Sequence of chain 10.D:
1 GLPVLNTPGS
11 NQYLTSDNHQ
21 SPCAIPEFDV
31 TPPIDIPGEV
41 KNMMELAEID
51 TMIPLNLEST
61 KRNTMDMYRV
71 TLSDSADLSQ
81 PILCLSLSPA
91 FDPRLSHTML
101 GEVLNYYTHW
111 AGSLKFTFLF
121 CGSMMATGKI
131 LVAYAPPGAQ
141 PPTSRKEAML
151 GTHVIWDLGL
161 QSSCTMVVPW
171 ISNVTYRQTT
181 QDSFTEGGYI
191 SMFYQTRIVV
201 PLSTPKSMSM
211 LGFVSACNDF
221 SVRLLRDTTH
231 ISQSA

A small-molecule ligand and the protein it binds are described below.
Small molecule (SMILES): Cc1cc(CCCCCCCOc2ccc(C3=NCCO3)cc2)on1

Sequence of chain 9.D:
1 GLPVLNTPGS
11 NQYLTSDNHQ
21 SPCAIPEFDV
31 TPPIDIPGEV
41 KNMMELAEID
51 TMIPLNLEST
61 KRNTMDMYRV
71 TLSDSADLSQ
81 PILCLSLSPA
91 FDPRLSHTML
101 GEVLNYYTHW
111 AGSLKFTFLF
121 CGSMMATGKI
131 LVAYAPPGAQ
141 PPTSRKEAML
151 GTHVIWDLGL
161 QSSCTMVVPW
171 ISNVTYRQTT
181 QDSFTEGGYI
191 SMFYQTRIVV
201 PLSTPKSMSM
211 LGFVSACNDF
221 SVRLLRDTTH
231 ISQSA

Binding-site contacts:
Ligand atom O1 contacts residue TYR111 of chain 9.B at 3.5 Å.
Ligand atom C31 contacts residue PHE237 of chain 9.B at 3.8 Å (hydrophobic).
Ligand atom C6C contacts residue VAL198 of chain 9.B at 3.9 Å (hydrophobic).
Ligand atom C4A contacts residue ILE182 of chain 9.B at 3.9 Å (hydrophobic).
Ligand atom C2A contacts residue ILE193 of chain 9.B at 3.9 Å (hydrophobic).
Ligand atom N2 contacts residue TYR111 of chain 9.B at 3.1 Å.
Ligand atom C4C contacts residue VAL198 of chain 9.B at 3.8 Å (hydrophobic).
Ligand atom C6C contacts residue PHE237 of chain 9.B at 3.9 Å (hydrophobic).
Ligand atom C4B contacts residue ILE193 of chain 9.B at 3.8 Å (hydrophobic).
Ligand atom C4A contacts residue SER181 of chain 9.B at 3.8 Å.
Ligand atom N2 contacts residue TYR204 of chain 9.B at 3.8 Å.
Ligand atom C5C contacts residue VAL195 of chain 9.B at 3.8 Å (hydrophobic).
Ligand atom C2B contacts residue VAL195 of chain 9.B at 3.9 Å (hydrophobic).
Ligand atom C2C contacts residue PHE237 of chain 9.B at 3.8 Å (hydrophobic).
Ligand atom N3A contacts residue TYR158 of chain 9.B at 3.7 Å.
Ligand atom C5B contacts residue LEU240 of chain 9.B at 3.5 Å (hydrophobic).
Ligand atom C5A contacts residue ILE182 of chain 9.B at 3.5 Å (hydrophobic).
Ligand atom C5 contacts residue TYR111 of chain 9.B at 3.8 Å (hydrophobic).
Ligand atom N3A contacts residue PRO180 of chain 9.B at 3.7 Å.
Ligand atom C2A contacts residue TYR158 of chain 9.B at 3.9 Å (hydrophobic).
Ligand atom C4 contacts residue TYR111 of chain 9.B at 3.6 Å (hydrophobic).
Ligand atom N3A contacts residue ALA24 of chain 9.D at 3.9 Å.
Ligand atom C4 contacts residue PHE237 of chain 9.B at 3.1 Å (hydrophobic).
Ligand atom C5B contacts residue ILE193 of chain 9.B at 3.9 Å (hydrophobic).
Ligand atom O1B contacts residue ILE109 of chain 9.B at 3.8 Å.
Ligand atom O1B contacts residue PHE133 of chain 9.B at 3.9 Å.
Ligand atom C4C contacts residue PHE237 of chain 9.B at 3.6 Å (hydrophobic).
Ligand atom C3 contacts residue TYR111 of chain 9.B at 3.2 Å (hydrophobic).
Ligand atom C4A contacts residue PRO180 of chain 9.B at 3.3 Å (hydrophobic).
Ligand atom C2B contacts residue TYR158 of chain 9.B at 3.5 Å (hydrophobic).
Ligand atom O1 contacts residue PHE129 of chain 9.B at 3.8 Å.
Ligand atom C4B contacts residue TYR158 of chain 9.B at 3.8 Å (hydrophobic).
Ligand atom O1A contacts residue PHE135 of chain 9.B at 3.8 Å.
Ligand atom C5A contacts residue ILE156 of chain 9.B at 3.2 Å (hydrophobic).
Ligand atom C6B contacts residue PHE133 of chain 9.B at 3.5 Å (hydrophobic).
Ligand atom C3 contacts residue PHE237 of chain 9.B at 3.7 Å (hydrophobic).
Ligand atom O1 contacts residue TYR204 of chain 9.B at 3.6 Å.
Ligand atom C7C contacts residue TYR158 of chain 9.B at 3.8 Å (hydrophobic).
Ligand atom C3B contacts residue TYR158 of chain 9.B at 3.4 Å (hydrophobic).
Ligand atom C31 contacts residue TYR111 of chain 9.B at 3.7 Å (hydrophobic).

Sequence of chain 9.B:
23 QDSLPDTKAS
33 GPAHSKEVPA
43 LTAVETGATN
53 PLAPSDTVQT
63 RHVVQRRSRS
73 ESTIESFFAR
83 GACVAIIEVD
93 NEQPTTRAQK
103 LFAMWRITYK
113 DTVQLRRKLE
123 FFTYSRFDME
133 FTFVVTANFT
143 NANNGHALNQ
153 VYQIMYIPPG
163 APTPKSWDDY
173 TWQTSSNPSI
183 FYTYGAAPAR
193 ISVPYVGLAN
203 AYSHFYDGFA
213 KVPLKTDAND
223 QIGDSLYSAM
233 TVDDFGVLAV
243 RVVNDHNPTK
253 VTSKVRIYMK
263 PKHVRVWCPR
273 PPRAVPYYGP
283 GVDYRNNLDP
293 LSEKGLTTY